Sequence of chain 1.A:
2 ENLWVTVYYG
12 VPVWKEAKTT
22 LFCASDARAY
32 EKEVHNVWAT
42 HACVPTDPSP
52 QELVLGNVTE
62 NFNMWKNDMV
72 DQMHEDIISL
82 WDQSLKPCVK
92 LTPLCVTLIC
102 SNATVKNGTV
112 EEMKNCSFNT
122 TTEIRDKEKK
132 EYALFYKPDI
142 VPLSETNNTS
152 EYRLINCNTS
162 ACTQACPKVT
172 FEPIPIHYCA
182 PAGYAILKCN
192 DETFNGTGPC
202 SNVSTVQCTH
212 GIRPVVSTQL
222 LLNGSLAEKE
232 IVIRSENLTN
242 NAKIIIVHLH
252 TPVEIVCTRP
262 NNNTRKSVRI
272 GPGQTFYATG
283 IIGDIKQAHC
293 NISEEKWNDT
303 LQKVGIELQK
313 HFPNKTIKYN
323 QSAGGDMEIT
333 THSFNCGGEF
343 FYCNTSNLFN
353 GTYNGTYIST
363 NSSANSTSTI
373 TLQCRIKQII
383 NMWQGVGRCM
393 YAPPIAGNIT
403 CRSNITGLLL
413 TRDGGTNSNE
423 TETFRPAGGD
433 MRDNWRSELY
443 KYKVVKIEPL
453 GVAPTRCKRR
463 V

Sequence of chain 1.C:
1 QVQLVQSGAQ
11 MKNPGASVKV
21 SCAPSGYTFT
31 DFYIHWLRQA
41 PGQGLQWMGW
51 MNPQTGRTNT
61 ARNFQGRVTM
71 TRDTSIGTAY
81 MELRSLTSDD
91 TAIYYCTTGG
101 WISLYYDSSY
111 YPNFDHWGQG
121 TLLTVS

This small molecule binds to this protein.
Small molecule (SMILES): CC(=O)N[C@@H]1[C@@H](O)[C@H](O)[C@@H](CO)O[C@H]1O

Binding-site contacts:
Ligand atom C2 contacts residue ASN108 of chain 1.A at 2.6 Å.
Ligand atom C7 contacts residue ASN108 of chain 1.A at 3.9 Å.
Ligand atom N2 contacts residue ASN108 of chain 1.A at 3.0 Å (h-bond).
Ligand atom C4 contacts residue ASN108 of chain 1.A at 4.3 Å.
Ligand atom C1 contacts residue ASN108 of chain 1.A at 1.5 Å.
Ligand atom O5 contacts residue ASN108 of chain 1.A at 2.5 Å (h-bond).
Ligand atom C5 contacts residue ASN108 of chain 1.A at 3.6 Å.
Ligand atom O5 contacts residue MET70 of chain 1.C at 4.4 Å.
Ligand atom C6 contacts residue MET70 of chain 1.C at 3.3 Å (hydrophobic).
Ligand atom O6 contacts residue MET70 of chain 1.C at 2.8 Å (h-bond).
Ligand atom C3 contacts residue ASN108 of chain 1.A at 3.8 Å.
Ligand atom C6 contacts residue THR71 of chain 1.C at 3.8 Å.
Ligand atom O6 contacts residue THR69 of chain 1.C at 3.4 Å.
Ligand atom O7 contacts residue ASN108 of chain 1.A at 3.9 Å.
Ligand atom O4 contacts residue THR69 of chain 1.C at 3.2 Å.
Ligand atom C6 contacts residue THR69 of chain 1.C at 3.8 Å.
Ligand atom C4 contacts residue THR69 of chain 1.C at 4.0 Å.
Ligand atom C5 contacts residue MET70 of chain 1.C at 4.5 Å (hydrophobic).
Ligand atom C8 contacts residue THR105 of chain 1.A at 4.0 Å.